This protein binds this small molecule.
Small molecule (SMILES): CC(=O)N[C@H]1[C@H](O[C@H]2[C@H](O)[C@@H](NC(C)=O)CO[C@@H]2CO)O[C@H](CO)[C@@H](O[C@@H]2O[C@H](CO)[C@@H](O)[C@H](O)[C@@H]2O)[C@@H]1O

Binding-site contacts:
Ligand atom C7 contacts residue ASN415 of chain 1.A at 3.4 Å.
Ligand atom C1 contacts residue ASN415 of chain 1.A at 1.4 Å.
Ligand atom N2 contacts residue PHE525 of chain 1.A at 3.6 Å.
Ligand atom O4 contacts residue LEU522 of chain 1.A at 4.2 Å.
Ligand atom C3 contacts residue LEU522 of chain 1.A at 4.4 Å (hydrophobic).
Ligand atom C8 contacts residue ASN415 of chain 1.A at 4.5 Å.
Ligand atom C7 contacts residue PHE525 of chain 1.A at 4.1 Å (hydrophobic).
Ligand atom C8 contacts residue LEU411 of chain 1.A at 3.8 Å (hydrophobic).
Ligand atom N2 contacts residue ASN415 of chain 1.A at 2.9 Å (h-bond).
Ligand atom C1 contacts residue ASP523 of chain 1.A at 3.7 Å.
Ligand atom O4 contacts residue ASP523 of chain 1.A at 4.2 Å.
Ligand atom O5 contacts residue ASN415 of chain 1.A at 2.4 Å (h-bond).
Ligand atom C3 contacts residue ASN415 of chain 1.A at 3.8 Å.
Ligand atom C7 contacts residue LEU411 of chain 1.A at 4.3 Å (hydrophobic).
Ligand atom C8 contacts residue TYR400 of chain 1.A at 4.5 Å (hydrophobic).
Ligand atom O6 contacts residue GLU422 of chain 1.A at 4.2 Å.
Ligand atom C5 contacts residue ASP523 of chain 1.A at 4.0 Å.
Ligand atom C2 contacts residue ASN415 of chain 1.A at 2.4 Å.
Ligand atom O3 contacts residue ASP523 of chain 1.A at 3.0 Å (salt-bridge).
Ligand atom C5 contacts residue ASN415 of chain 1.A at 3.7 Å.
Ligand atom C8 contacts residue LYS412 of chain 1.A at 4.4 Å.
Ligand atom O7 contacts residue ASN415 of chain 1.A at 3.5 Å (h-bond).
Ligand atom O5 contacts residue ASP523 of chain 1.A at 3.9 Å.
Ligand atom C3 contacts residue ASP523 of chain 1.A at 3.9 Å.
Ligand atom C4 contacts residue ASN415 of chain 1.A at 4.2 Å.
Ligand atom C6 contacts residue GLU419 of chain 1.A at 3.9 Å.
Ligand atom O5 contacts residue GLU419 of chain 1.A at 4.0 Å.
Ligand atom O7 contacts residue LYS412 of chain 1.A at 4.3 Å.
Ligand atom C8 contacts residue PHE525 of chain 1.A at 3.6 Å (hydrophobic).

Sequence of chain 1.A:
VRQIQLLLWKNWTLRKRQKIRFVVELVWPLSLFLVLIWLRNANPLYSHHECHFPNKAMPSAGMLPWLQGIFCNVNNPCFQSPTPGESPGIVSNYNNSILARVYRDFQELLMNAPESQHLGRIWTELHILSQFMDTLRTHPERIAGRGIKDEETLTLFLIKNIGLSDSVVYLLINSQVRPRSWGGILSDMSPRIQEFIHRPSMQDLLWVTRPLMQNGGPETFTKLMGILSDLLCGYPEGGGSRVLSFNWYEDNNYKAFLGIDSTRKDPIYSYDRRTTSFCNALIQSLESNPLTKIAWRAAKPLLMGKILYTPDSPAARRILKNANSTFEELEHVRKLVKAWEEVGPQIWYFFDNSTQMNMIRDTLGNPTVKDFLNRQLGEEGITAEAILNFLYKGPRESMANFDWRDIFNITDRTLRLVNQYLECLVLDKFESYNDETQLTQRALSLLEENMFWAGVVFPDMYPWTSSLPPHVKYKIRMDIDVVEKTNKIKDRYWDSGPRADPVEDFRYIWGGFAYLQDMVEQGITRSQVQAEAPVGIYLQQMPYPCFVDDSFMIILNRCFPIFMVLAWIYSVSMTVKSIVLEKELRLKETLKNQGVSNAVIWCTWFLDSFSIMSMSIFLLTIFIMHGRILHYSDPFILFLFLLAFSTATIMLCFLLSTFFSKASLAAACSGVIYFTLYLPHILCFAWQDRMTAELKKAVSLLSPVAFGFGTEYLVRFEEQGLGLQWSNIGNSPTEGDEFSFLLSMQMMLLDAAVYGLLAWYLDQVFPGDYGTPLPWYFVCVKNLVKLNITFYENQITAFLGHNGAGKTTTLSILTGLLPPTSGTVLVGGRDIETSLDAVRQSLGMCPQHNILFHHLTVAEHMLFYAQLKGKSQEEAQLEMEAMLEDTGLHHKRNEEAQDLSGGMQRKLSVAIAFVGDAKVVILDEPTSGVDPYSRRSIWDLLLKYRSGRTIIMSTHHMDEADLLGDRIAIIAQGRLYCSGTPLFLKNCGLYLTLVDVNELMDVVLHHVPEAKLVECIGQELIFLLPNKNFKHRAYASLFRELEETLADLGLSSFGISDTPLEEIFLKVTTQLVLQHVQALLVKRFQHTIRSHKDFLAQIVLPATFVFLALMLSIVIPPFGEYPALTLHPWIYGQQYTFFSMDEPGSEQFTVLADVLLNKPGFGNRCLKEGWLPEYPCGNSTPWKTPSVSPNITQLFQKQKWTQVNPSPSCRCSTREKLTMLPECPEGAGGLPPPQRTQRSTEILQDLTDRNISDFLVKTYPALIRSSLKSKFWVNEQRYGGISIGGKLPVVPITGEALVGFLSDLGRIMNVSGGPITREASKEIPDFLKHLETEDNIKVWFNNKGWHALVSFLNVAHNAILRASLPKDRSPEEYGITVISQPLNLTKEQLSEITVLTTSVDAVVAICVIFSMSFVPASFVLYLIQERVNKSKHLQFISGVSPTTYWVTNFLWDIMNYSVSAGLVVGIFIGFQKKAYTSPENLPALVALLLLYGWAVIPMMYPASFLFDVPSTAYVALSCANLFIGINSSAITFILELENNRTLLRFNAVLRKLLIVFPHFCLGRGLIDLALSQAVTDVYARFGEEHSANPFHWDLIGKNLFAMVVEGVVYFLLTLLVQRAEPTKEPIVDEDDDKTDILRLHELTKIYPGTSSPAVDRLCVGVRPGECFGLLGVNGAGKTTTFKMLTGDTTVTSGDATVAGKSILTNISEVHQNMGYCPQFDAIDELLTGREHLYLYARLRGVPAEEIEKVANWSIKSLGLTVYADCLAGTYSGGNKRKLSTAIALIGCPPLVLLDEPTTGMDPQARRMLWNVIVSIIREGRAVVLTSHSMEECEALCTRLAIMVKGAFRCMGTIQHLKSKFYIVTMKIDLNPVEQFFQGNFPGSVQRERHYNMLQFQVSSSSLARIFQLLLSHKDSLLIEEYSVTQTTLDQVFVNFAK